Binding-site contacts:
Ligand atom C12 contacts residue LEU158 of chain 1.B at 3.8 Å (hydrophobic).
Ligand atom N24 contacts residue LEU158 of chain 1.B at 3.7 Å.
Ligand atom C17 contacts residue LEU29 of chain 1.B at 3.8 Å (hydrophobic).
Ligand atom C6 contacts residue ASP169 of chain 1.B at 3.7 Å.
Ligand atom C1 contacts residue LYS36 of chain 1.B at 3.7 Å.
Ligand atom C1 contacts residue GLY32 of chain 1.B at 3.7 Å.
Ligand atom O5 contacts residue ASP169 of chain 1.B at 3.5 Å (salt-bridge).
Ligand atom C22 contacts residue LEU158 of chain 1.B at 3.8 Å (hydrophobic).
Ligand atom C28 contacts residue PHE106 of chain 1.B at 3.7 Å (hydrophobic).
Ligand atom C3 contacts residue LYS56 of chain 1.B at 3.6 Å.
Ligand atom C26 contacts residue GLU105 of chain 1.B at 3.8 Å.
Ligand atom C1 contacts residue GLY35 of chain 1.B at 3.4 Å.
Ligand atom C28 contacts residue LEU107 of chain 1.B at 3.3 Å (hydrophobic).
Ligand atom C11 contacts residue ASN156 of chain 1.B at 3.5 Å.
Ligand atom O5 contacts residue VAL37 of chain 1.B at 3.6 Å.
Ligand atom C11 contacts residue ASP169 of chain 1.B at 3.7 Å.
Ligand atom N27 contacts residue PHE106 of chain 1.B at 3.6 Å.
Ligand atom O7 contacts residue GLU31 of chain 1.B at 3.8 Å.
Ligand atom C23 contacts residue GLU105 of chain 1.B at 3.7 Å.
Ligand atom C19 contacts residue LEU158 of chain 1.B at 3.6 Å (hydrophobic).
Ligand atom O7 contacts residue GLY30 of chain 1.B at 3.6 Å.
Ligand atom C23 contacts residue ALA54 of chain 1.B at 3.6 Å (hydrophobic).
Ligand atom N24 contacts residue ALA54 of chain 1.B at 3.3 Å.
Ligand atom C4 contacts residue GLY32 of chain 1.B at 3.9 Å.
Ligand atom N24 contacts residue GLU105 of chain 1.B at 2.8 Å (salt-bridge).
Ligand atom N16 contacts residue LEU158 of chain 1.B at 3.8 Å.
Ligand atom C23 contacts residue LEU158 of chain 1.B at 3.8 Å (hydrophobic).
Ligand atom C26 contacts residue LEU158 of chain 1.B at 3.6 Å (hydrophobic).
Ligand atom C6 contacts residue VAL37 of chain 1.B at 3.6 Å (hydrophobic).
Ligand atom C23 contacts residue MET104 of chain 1.B at 3.7 Å (hydrophobic).
Ligand atom C19 contacts residue LEU29 of chain 1.B at 3.8 Å (hydrophobic).
Ligand atom N8 contacts residue ASP169 of chain 1.B at 3.0 Å (salt-bridge).
Ligand atom C20 contacts residue LEU158 of chain 1.B at 3.5 Å (hydrophobic).
Ligand atom C1 contacts residue GLU31 of chain 1.B at 3.6 Å.
Ligand atom N27 contacts residue LEU107 of chain 1.B at 3.1 Å (h-bond).
Ligand atom C22 contacts residue GLY168 of chain 1.B at 3.8 Å.
Ligand atom C21 contacts residue LEU158 of chain 1.B at 3.7 Å (hydrophobic).
Ligand atom N8 contacts residue VAL37 of chain 1.B at 3.7 Å.
Ligand atom C28 contacts residue LEU29 of chain 1.B at 3.9 Å (hydrophobic).
Ligand atom C26 contacts residue ALA54 of chain 1.B at 3.6 Å (hydrophobic).

Sequence of chain 1.B:
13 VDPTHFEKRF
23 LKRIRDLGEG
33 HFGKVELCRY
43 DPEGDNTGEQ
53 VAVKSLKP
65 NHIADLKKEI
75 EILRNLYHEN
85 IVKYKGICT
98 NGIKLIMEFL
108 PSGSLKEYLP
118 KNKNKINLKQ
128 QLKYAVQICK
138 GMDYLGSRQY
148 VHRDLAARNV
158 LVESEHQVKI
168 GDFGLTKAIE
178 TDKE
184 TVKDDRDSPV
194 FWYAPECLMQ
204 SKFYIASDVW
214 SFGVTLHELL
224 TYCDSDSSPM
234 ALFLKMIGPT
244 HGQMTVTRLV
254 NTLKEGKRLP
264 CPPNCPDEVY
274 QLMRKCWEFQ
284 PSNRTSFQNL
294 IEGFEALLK

The protein below binds the small molecule below.
Small molecule (SMILES): CC(C)(C)OC(=O)N[C@@H]1CC[C@@H](n2cnc3cnc4[nH]ccc4c32)C1